The protein below binds the small molecule below.
Small molecule (SMILES): CC(=O)N[C@@H]1[C@@H](O)[C@H](O)[C@@H](CO)O[C@H]1O

Sequence of chain 1.B:
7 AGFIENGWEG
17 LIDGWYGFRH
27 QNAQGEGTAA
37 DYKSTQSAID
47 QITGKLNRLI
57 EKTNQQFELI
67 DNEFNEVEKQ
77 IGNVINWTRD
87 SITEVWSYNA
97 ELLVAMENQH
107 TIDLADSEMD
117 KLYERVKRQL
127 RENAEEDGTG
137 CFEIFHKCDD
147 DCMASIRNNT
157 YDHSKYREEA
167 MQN

Binding-site contacts:
Ligand atom C7 contacts residue GLU72 of chain 1.B at 4.0 Å.
Ligand atom C8 contacts residue GLY78 of chain 1.B at 3.5 Å.
Ligand atom C8 contacts residue LYS75 of chain 1.B at 3.6 Å.
Ligand atom C1 contacts residue ASN82 of chain 1.B at 1.4 Å.
Ligand atom C7 contacts residue ASN82 of chain 1.B at 3.7 Å.
Ligand atom C7 contacts residue ASN79 of chain 1.B at 3.4 Å.
Ligand atom N2 contacts residue ASN82 of chain 1.B at 2.9 Å (h-bond).
Ligand atom C2 contacts residue ASN82 of chain 1.B at 2.5 Å.
Ligand atom N2 contacts residue ASN79 of chain 1.B at 4.4 Å.
Ligand atom C8 contacts residue GLU72 of chain 1.B at 3.7 Å.
Ligand atom C7 contacts residue LYS75 of chain 1.B at 3.3 Å.
Ligand atom C7 contacts residue GLY78 of chain 1.B at 4.4 Å.
Ligand atom O5 contacts residue ASN82 of chain 1.B at 2.3 Å (h-bond).
Ligand atom O7 contacts residue GLU72 of chain 1.B at 4.4 Å.
Ligand atom C4 contacts residue ASN82 of chain 1.B at 4.2 Å.
Ligand atom N2 contacts residue GLY78 of chain 1.B at 4.4 Å.
Ligand atom O7 contacts residue ASN82 of chain 1.B at 4.1 Å.
Ligand atom O7 contacts residue LYS75 of chain 1.B at 2.5 Å (salt-bridge).
Ligand atom C3 contacts residue ASN82 of chain 1.B at 3.8 Å.
Ligand atom O7 contacts residue ASN79 of chain 1.B at 3.1 Å (h-bond).
Ligand atom C8 contacts residue ASN79 of chain 1.B at 3.3 Å.
Ligand atom C5 contacts residue ASN82 of chain 1.B at 3.6 Å.
Ligand atom O3 contacts residue GLU72 of chain 1.B at 4.2 Å.